Binding-site contacts:
Ligand atom C5 contacts residue ASN118 of chain 1.B at 3.7 Å.
Ligand atom O7 contacts residue HIS220 of chain 1.B at 3.3 Å (h-bond).
Ligand atom O5 contacts residue THR120 of chain 1.B at 3.8 Å.
Ligand atom C5 contacts residue THR120 of chain 1.B at 3.7 Å.
Ligand atom C1 contacts residue THR120 of chain 1.B at 3.8 Å.
Ligand atom C2 contacts residue THR120 of chain 1.B at 4.5 Å.
Ligand atom C7 contacts residue ILE156 of chain 1.B at 4.1 Å (hydrophobic).
Ligand atom O6 contacts residue THR120 of chain 1.B at 3.3 Å (h-bond).
Ligand atom N2 contacts residue ASN118 of chain 1.B at 2.8 Å (h-bond).
Ligand atom C4 contacts residue THR120 of chain 1.B at 4.4 Å.
Ligand atom C8 contacts residue LEU161 of chain 1.B at 3.6 Å (hydrophobic).
Ligand atom C3 contacts residue THR120 of chain 1.B at 4.2 Å.
Ligand atom C8 contacts residue ILE156 of chain 1.B at 3.6 Å (hydrophobic).
Ligand atom O7 contacts residue ASN118 of chain 1.B at 3.0 Å (h-bond).
Ligand atom C4 contacts residue ASN118 of chain 1.B at 4.2 Å.
Ligand atom C3 contacts residue ASN118 of chain 1.B at 3.8 Å.
Ligand atom C7 contacts residue LEU161 of chain 1.B at 4.4 Å (hydrophobic).
Ligand atom C7 contacts residue HIS220 of chain 1.B at 4.3 Å.
Ligand atom C7 contacts residue ASN118 of chain 1.B at 3.1 Å.
Ligand atom O6 contacts residue GLY121 of chain 1.B at 4.1 Å.
Ligand atom C2 contacts residue ASN118 of chain 1.B at 2.4 Å.
Ligand atom O6 contacts residue PRO122 of chain 1.B at 3.8 Å.
Ligand atom O5 contacts residue ASN118 of chain 1.B at 2.4 Å (h-bond).
Ligand atom C1 contacts residue ASN118 of chain 1.B at 1.4 Å.
Ligand atom C6 contacts residue THR120 of chain 1.B at 4.2 Å.
Ligand atom C8 contacts residue ASN118 of chain 1.B at 4.2 Å.
Ligand atom C8 contacts residue SER158 of chain 1.B at 3.9 Å.
Ligand atom O7 contacts residue ILE156 of chain 1.B at 3.9 Å.
Ligand atom C8 contacts residue ARG157 of chain 1.B at 4.4 Å.

Sequence of chain 1.B:
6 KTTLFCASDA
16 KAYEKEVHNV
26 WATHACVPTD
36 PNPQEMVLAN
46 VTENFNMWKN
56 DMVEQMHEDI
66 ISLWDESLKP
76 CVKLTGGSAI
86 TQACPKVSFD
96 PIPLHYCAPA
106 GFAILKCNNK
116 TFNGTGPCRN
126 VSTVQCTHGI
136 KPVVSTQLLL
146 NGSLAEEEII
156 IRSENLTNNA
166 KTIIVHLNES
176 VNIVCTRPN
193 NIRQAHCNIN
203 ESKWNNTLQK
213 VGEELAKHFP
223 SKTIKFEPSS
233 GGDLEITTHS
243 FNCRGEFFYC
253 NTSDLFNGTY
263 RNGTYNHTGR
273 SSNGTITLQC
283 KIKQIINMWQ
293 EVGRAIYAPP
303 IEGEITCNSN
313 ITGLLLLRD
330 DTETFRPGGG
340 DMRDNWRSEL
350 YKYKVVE

This protein binds this small molecule.
Small molecule (SMILES): CC(=O)N[C@@H]1[C@@H](O)[C@H](O)[C@@H](CO)O[C@H]1O